Binding-site contacts:
Ligand atom O3 contacts residue VAL280 of chain 7.A at 4.2 Å.
Ligand atom N2 contacts residue ASN241 of chain 7.A at 3.1 Å (h-bond).
Ligand atom O3 contacts residue PRO281 of chain 7.A at 4.2 Å.
Ligand atom C1 contacts residue ASN245 of chain 7.A at 3.8 Å.
Ligand atom C1 contacts residue ASN245 of chain 7.A at 3.9 Å.
Ligand atom C2 contacts residue ASN241 of chain 7.A at 2.6 Å.
Ligand atom C8 contacts residue GLU238 of chain 7.A at 4.0 Å.
Ligand atom O5 contacts residue ASN245 of chain 7.A at 3.8 Å.
Ligand atom C7 contacts residue GLU238 of chain 7.A at 4.1 Å.
Ligand atom O6 contacts residue ASN245 of chain 7.A at 3.9 Å.
Ligand atom C6 contacts residue LYS248 of chain 7.A at 3.7 Å.
Ligand atom C4 contacts residue ASN241 of chain 7.A at 4.2 Å.
Ligand atom O4 contacts residue PHE278 of chain 7.A at 4.1 Å.
Ligand atom O7 contacts residue GLU238 of chain 7.A at 4.3 Å.
Ligand atom C3 contacts residue ASN241 of chain 7.A at 3.9 Å.
Ligand atom C4 contacts residue PHE278 of chain 7.A at 3.2 Å (hydrophobic).
Ligand atom C6 contacts residue ASN245 of chain 7.A at 3.2 Å.
Ligand atom C7 contacts residue ASN241 of chain 7.A at 4.1 Å.
Ligand atom C1 contacts residue ASN241 of chain 7.A at 1.4 Å.
Ligand atom C6 contacts residue ASN241 of chain 7.A at 4.0 Å.
Ligand atom C5 contacts residue ASN241 of chain 7.A at 3.6 Å.
Ligand atom O5 contacts residue LYS248 of chain 7.A at 3.8 Å.
Ligand atom O4 contacts residue LEU249 of chain 7.A at 4.2 Å.
Ligand atom O5 contacts residue ASN245 of chain 7.A at 3.7 Å.
Ligand atom O3 contacts residue PHE278 of chain 7.A at 3.2 Å (h-bond).
Ligand atom C5 contacts residue ASN245 of chain 7.A at 4.1 Å.
Ligand atom C6 contacts residue ASN245 of chain 7.A at 3.8 Å.
Ligand atom C8 contacts residue PRO281 of chain 7.A at 3.6 Å (hydrophobic).
Ligand atom C5 contacts residue PHE278 of chain 7.A at 4.2 Å (hydrophobic).
Ligand atom C8 contacts residue ASN241 of chain 7.A at 4.3 Å.
Ligand atom O5 contacts residue ASN241 of chain 7.A at 2.4 Å (h-bond).
Ligand atom C6 contacts residue LEU249 of chain 7.A at 3.6 Å (hydrophobic).
Ligand atom O2 contacts residue PRO281 of chain 7.A at 3.8 Å.
Ligand atom C3 contacts residue PHE278 of chain 7.A at 3.1 Å (hydrophobic).
Ligand atom C5 contacts residue ASN245 of chain 7.A at 3.8 Å.

Sequence of chain 7.A:
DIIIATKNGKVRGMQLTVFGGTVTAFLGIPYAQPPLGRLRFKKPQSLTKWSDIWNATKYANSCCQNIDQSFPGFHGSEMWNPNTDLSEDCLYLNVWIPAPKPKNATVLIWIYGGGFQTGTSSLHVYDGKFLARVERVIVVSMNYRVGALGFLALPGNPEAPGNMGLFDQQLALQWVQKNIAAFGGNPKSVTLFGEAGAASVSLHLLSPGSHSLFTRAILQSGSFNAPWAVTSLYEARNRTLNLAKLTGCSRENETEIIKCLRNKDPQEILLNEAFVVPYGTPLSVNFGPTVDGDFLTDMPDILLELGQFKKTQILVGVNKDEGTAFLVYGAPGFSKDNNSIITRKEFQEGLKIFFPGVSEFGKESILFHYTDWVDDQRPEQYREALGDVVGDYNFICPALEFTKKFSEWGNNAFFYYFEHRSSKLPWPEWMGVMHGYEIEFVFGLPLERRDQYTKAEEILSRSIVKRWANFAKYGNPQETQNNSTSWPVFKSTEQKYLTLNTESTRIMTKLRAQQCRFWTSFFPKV

A protein and the small-molecule ligand that binds it are described below.
Small molecule (SMILES): CC(=O)N[C@H]1[C@H](O[C@H]2[C@H](O)[C@@H](NC(C)=O)CO[C@@H]2CO[C@H]2O[C@@H](C)[C@@H](O)[C@@H](O)[C@@H]2O)O[C@H](CO)[C@@H](O)[C@@H]1O